This small molecule binds to this protein.
Small molecule (SMILES): CC(=O)N[C@@H]1[C@@H](O)[C@H](O)[C@@H](CO)O[C@H]1O

Sequence of chain 1.A:
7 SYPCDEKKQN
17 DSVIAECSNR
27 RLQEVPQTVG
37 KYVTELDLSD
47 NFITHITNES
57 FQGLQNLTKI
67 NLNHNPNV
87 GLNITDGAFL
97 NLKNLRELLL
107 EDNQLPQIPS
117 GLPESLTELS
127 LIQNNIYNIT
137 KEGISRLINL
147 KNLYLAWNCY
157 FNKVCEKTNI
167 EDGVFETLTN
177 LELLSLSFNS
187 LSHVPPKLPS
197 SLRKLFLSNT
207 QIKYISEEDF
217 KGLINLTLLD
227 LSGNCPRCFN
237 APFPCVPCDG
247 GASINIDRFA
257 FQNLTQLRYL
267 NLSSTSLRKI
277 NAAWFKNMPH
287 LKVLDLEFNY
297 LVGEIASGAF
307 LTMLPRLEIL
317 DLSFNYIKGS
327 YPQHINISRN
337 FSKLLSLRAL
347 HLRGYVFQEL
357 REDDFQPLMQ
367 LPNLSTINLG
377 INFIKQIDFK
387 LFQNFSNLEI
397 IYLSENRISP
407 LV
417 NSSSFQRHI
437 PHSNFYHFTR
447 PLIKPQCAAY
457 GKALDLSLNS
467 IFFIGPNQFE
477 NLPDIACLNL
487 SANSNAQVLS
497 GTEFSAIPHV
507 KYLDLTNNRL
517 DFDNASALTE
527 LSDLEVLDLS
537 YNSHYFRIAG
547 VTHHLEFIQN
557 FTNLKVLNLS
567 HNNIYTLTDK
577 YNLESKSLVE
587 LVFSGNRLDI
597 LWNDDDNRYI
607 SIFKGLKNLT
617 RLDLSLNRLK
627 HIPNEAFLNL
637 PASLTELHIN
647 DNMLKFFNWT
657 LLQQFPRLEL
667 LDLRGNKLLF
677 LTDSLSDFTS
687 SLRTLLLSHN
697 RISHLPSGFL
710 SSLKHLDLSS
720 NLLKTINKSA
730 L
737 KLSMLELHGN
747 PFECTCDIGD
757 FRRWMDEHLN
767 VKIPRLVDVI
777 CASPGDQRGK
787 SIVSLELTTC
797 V

Binding-site contacts:
Ligand atom C2 contacts residue MET365 of chain 1.A at 4.1 Å (hydrophobic).
Ligand atom O5 contacts residue ASN390 of chain 1.A at 2.3 Å (h-bond).
Ligand atom C1 contacts residue ASN390 of chain 1.A at 1.4 Å.
Ligand atom O5 contacts residue MET365 of chain 1.A at 3.8 Å.
Ligand atom C7 contacts residue GLN362 of chain 1.A at 4.3 Å.
Ligand atom O7 contacts residue MET365 of chain 1.A at 3.9 Å.
Ligand atom O4 contacts residue GLN362 of chain 1.A at 3.6 Å.
Ligand atom C4 contacts residue ASN390 of chain 1.A at 4.1 Å.
Ligand atom C7 contacts residue ASN390 of chain 1.A at 3.5 Å.
Ligand atom C7 contacts residue GLU358 of chain 1.A at 3.3 Å.
Ligand atom C2 contacts residue GLN362 of chain 1.A at 4.1 Å.
Ligand atom O3 contacts residue GLN362 of chain 1.A at 2.6 Å (h-bond).
Ligand atom N2 contacts residue GLU358 of chain 1.A at 3.9 Å.
Ligand atom C3 contacts residue ASN390 of chain 1.A at 3.6 Å.
Ligand atom C1 contacts residue MET365 of chain 1.A at 4.3 Å (hydrophobic).
Ligand atom C2 contacts residue ASN390 of chain 1.A at 2.2 Å.
Ligand atom C3 contacts residue GLN362 of chain 1.A at 3.4 Å.
Ligand atom C6 contacts residue MET365 of chain 1.A at 4.0 Å (hydrophobic).
Ligand atom C6 contacts residue GLN366 of chain 1.A at 4.4 Å.
Ligand atom O7 contacts residue GLU358 of chain 1.A at 3.5 Å (salt-bridge).
Ligand atom N2 contacts residue ASN390 of chain 1.A at 2.6 Å (h-bond).
Ligand atom C4 contacts residue GLN362 of chain 1.A at 3.3 Å.
Ligand atom O6 contacts residue ASN390 of chain 1.A at 4.5 Å.
Ligand atom C5 contacts residue MET365 of chain 1.A at 4.5 Å (hydrophobic).
Ligand atom O6 contacts residue MET365 of chain 1.A at 3.4 Å (h-bond).
Ligand atom O6 contacts residue GLN366 of chain 1.A at 4.1 Å.
Ligand atom C5 contacts residue ASN390 of chain 1.A at 3.6 Å.
Ligand atom O7 contacts residue GLN362 of chain 1.A at 3.2 Å (h-bond).
Ligand atom O7 contacts residue ASN390 of chain 1.A at 3.9 Å.
Ligand atom C8 contacts residue GLU358 of chain 1.A at 3.2 Å.